Sequence of chain 1.Q:
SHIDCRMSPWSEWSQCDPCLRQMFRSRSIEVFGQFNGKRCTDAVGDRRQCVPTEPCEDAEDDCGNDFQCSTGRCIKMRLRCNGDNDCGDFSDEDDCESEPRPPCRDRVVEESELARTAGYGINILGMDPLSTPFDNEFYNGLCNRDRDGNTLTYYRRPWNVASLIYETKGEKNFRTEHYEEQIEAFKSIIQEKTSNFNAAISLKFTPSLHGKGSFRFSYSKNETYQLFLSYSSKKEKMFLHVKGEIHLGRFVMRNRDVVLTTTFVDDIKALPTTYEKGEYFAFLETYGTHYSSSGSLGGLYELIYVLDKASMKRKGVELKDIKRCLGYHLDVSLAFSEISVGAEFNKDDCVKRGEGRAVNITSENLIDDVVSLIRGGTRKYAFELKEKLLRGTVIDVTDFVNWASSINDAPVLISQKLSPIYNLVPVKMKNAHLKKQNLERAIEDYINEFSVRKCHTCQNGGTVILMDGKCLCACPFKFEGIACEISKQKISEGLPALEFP

This protein binds this small molecule.
Small molecule (SMILES): CC(=O)N[C@@H]1[C@@H](O)[C@H](O)[C@@H](CO)O[C@H]1O

Binding-site contacts:
Ligand atom C1 contacts residue ASN256 of chain 1.Q at 1.4 Å.
Ligand atom C8 contacts residue GLU209 of chain 1.Q at 4.4 Å.
Ligand atom C5 contacts residue ASN256 of chain 1.Q at 3.7 Å.
Ligand atom C3 contacts residue THR258 of chain 1.Q at 4.3 Å.
Ligand atom C1 contacts residue LYS357 of chain 1.Q at 4.1 Å.
Ligand atom C6 contacts residue LYS357 of chain 1.Q at 3.5 Å.
Ligand atom C5 contacts residue LYS357 of chain 1.Q at 4.1 Å.
Ligand atom C2 contacts residue ASN256 of chain 1.Q at 2.5 Å.
Ligand atom O5 contacts residue ASN256 of chain 1.Q at 2.4 Å (h-bond).
Ligand atom C6 contacts residue ASP355 of chain 1.Q at 3.1 Å.
Ligand atom O6 contacts residue LYS357 of chain 1.Q at 3.1 Å (salt-bridge).
Ligand atom C7 contacts residue ASN256 of chain 1.Q at 4.0 Å.
Ligand atom O5 contacts residue LYS357 of chain 1.Q at 3.2 Å.
Ligand atom C5 contacts residue ASP355 of chain 1.Q at 3.5 Å.
Ligand atom N2 contacts residue ASN256 of chain 1.Q at 2.9 Å (h-bond).
Ligand atom C3 contacts residue ASN256 of chain 1.Q at 3.8 Å.
Ligand atom C8 contacts residue THR211 of chain 1.Q at 3.6 Å.
Ligand atom O5 contacts residue ASP355 of chain 1.Q at 3.9 Å.
Ligand atom C8 contacts residue ASN256 of chain 1.Q at 4.5 Å.
Ligand atom C4 contacts residue ASN256 of chain 1.Q at 4.2 Å.
Ligand atom O6 contacts residue ASP355 of chain 1.Q at 4.5 Å.